Sequence of chain 1.A:
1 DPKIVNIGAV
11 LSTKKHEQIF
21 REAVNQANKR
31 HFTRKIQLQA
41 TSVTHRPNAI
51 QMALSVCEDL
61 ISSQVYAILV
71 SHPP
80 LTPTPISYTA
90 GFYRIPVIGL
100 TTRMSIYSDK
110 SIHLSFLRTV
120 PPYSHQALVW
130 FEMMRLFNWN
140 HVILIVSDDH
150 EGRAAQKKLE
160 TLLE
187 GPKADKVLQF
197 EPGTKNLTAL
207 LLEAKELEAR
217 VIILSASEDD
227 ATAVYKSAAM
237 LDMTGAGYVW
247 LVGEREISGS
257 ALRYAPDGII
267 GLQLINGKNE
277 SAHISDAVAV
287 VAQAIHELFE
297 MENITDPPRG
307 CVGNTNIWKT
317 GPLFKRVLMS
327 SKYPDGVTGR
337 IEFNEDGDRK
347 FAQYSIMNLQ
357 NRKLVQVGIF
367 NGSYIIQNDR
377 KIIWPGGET

Sequence of chain 1.B:
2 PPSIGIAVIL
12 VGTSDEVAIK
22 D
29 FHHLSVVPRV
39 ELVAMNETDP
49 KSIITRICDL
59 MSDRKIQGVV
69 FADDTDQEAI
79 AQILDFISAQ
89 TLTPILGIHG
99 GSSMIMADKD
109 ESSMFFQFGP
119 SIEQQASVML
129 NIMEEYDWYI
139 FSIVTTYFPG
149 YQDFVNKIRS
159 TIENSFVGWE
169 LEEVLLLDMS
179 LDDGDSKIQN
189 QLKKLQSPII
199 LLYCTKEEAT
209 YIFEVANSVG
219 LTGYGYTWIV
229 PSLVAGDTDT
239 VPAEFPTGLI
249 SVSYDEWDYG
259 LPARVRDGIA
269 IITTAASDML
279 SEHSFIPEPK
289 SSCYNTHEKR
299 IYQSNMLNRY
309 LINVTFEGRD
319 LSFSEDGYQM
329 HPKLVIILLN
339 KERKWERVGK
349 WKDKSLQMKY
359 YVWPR

Binding-site contacts:
Ligand atom F2 contacts residue PHE84 of chain 1.B at 3.2 Å.
Ligand atom N3 contacts residue MET104 of chain 1.B at 3.7 Å.
Ligand atom F2 contacts residue THR88 of chain 1.A at 3.7 Å.
Ligand atom F1 contacts residue PHE84 of chain 1.B at 3.8 Å.
Ligand atom C4 contacts residue ILE111 of chain 1.A at 3.6 Å (hydrophobic).
Ligand atom C9 contacts residue GLN80 of chain 1.B at 3.3 Å.
Ligand atom C8 contacts residue TYR87 of chain 1.A at 3.4 Å (hydrophobic).
Ligand atom C12 contacts residue TYR87 of chain 1.A at 3.4 Å (hydrophobic).
Ligand atom F3 contacts residue PRO48 of chain 1.B at 3.3 Å.
Ligand atom F1 contacts residue ILE81 of chain 1.B at 3.5 Å.
Ligand atom C13 contacts residue TYR87 of chain 1.A at 3.6 Å (hydrophobic).
Ligand atom F3 contacts residue ILE81 of chain 1.B at 3.7 Å.
Ligand atom N1 contacts residue PRO147 of chain 1.B at 3.8 Å.
Ligand atom F3 contacts residue THR88 of chain 1.A at 3.7 Å.
Ligand atom C7 contacts residue TYR87 of chain 1.A at 3.8 Å (hydrophobic).
Ligand atom C3 contacts residue ASP106 of chain 1.B at 3.3 Å.
Ligand atom C13 contacts residue ILE81 of chain 1.B at 3.6 Å (hydrophobic).
Ligand atom C6 contacts residue TYR87 of chain 1.A at 3.6 Å (hydrophobic).
Ligand atom C9 contacts residue PHE84 of chain 1.B at 3.8 Å (hydrophobic).
Ligand atom C2 contacts residue PRO147 of chain 1.B at 3.8 Å (hydrophobic).
Ligand atom N2 contacts residue ILE111 of chain 1.A at 3.7 Å.
Ligand atom C8 contacts residue GLN80 of chain 1.B at 3.6 Å.
Ligand atom N2 contacts residue MET104 of chain 1.B at 3.7 Å.
Ligand atom N4 contacts residue MET104 of chain 1.B at 3.4 Å.
Ligand atom N3 contacts residue GLN80 of chain 1.B at 3.7 Å.
Ligand atom N1 contacts residue ALA105 of chain 1.B at 2.6 Å (h-bond).
Ligand atom C11 contacts residue GLN80 of chain 1.B at 3.6 Å.
Ligand atom N4 contacts residue TYR87 of chain 1.A at 3.6 Å.
Ligand atom C15 contacts residue TYR87 of chain 1.A at 3.5 Å (hydrophobic).
Ligand atom C3 contacts residue ALA105 of chain 1.B at 2.9 Å (hydrophobic).
Ligand atom C1 contacts residue GLN80 of chain 1.B at 3.4 Å.
Ligand atom N3 contacts residue TYR87 of chain 1.A at 3.5 Å.
Ligand atom F1 contacts residue ILE52 of chain 1.B at 3.7 Å.
Ligand atom C1 contacts residue PRO147 of chain 1.B at 3.4 Å (hydrophobic).
Ligand atom C7 contacts residue GLN80 of chain 1.B at 3.7 Å.
Ligand atom C9 contacts residue TYR87 of chain 1.A at 3.5 Å (hydrophobic).
Ligand atom C2 contacts residue MET104 of chain 1.B at 3.4 Å (hydrophobic).
Ligand atom C10 contacts residue TYR87 of chain 1.A at 3.7 Å (hydrophobic).
Ligand atom N1 contacts residue MET104 of chain 1.B at 3.6 Å.
Ligand atom C16 contacts residue THR88 of chain 1.A at 3.5 Å.

A protein and the small-molecule ligand that binds it are described below.
Small molecule (SMILES): Cc1nccn1Cc1cc(-c2ccc(F)c(C(F)F)c2)cnn1